Sequence of chain 1.B:
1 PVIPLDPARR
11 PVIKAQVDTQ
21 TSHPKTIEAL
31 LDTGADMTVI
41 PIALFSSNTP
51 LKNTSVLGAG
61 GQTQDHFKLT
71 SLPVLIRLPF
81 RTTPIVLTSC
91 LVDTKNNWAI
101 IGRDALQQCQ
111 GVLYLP

The small molecule below binds the protein below.
Small molecule (SMILES): C[C@@H](NC(=O)[C@H]1N(C(=O)[C@@H](O)[C@H](Cc2ccccc2)NC(=O)[C@@H](NC(=O)[C@@H](NC(=O)CN2CCOCC2)c2ccccc2)C(C)(C)C)CSC1(C)C)C(C)(C)C

Binding-site contacts:
Ligand atom OAN contacts residue ASP32 of chain 1.A at 2.9 Å (salt-bridge).
Ligand atom CBA contacts residue ASP32 of chain 1.A at 3.4 Å.
Ligand atom CBI contacts residue ASP32 of chain 1.A at 3.6 Å.
Ligand atom CAR contacts residue ALA59 of chain 1.B at 3.2 Å (hydrophobic).
Ligand atom OAN contacts residue ALA35 of chain 1.A at 3.5 Å (h-bond).
Ligand atom N contacts residue LEU57 of chain 1.B at 2.9 Å (h-bond).
Ligand atom CAU contacts residue ARG10 of chain 1.A at 3.7 Å.
Ligand atom CAI contacts residue LEU30 of chain 1.B at 3.6 Å (hydrophobic).
Ligand atom CAC contacts residue MET37 of chain 1.A at 3.5 Å (hydrophobic).
Ligand atom CG1 contacts residue VAL56 of chain 1.B at 3.4 Å (hydrophobic).
Ligand atom OA1 contacts residue LEU57 of chain 1.B at 2.6 Å (h-bond).
Ligand atom OAO contacts residue GLY34 of chain 1.B at 3.2 Å.
Ligand atom CAI contacts residue GLY34 of chain 1.A at 3.7 Å.
Ligand atom OA4 contacts residue LEU57 of chain 1.B at 3.7 Å.
Ligand atom NBC contacts residue GLY34 of chain 1.B at 3.0 Å (h-bond).
Ligand atom CBN contacts residue ASP32 of chain 1.B at 3.0 Å.
Ligand atom CAY contacts residue ARG10 of chain 1.A at 3.7 Å.
Ligand atom CBM contacts residue LEU57 of chain 1.B at 3.2 Å (hydrophobic).
Ligand atom CAT contacts residue ARG10 of chain 1.A at 3.4 Å.
Ligand atom OAN contacts residue GLY34 of chain 1.A at 3.4 Å.
Ligand atom CBQ contacts residue GLY34 of chain 1.A at 3.5 Å.
Ligand atom CG1 contacts residue LEU57 of chain 1.B at 3.5 Å (hydrophobic).
Ligand atom CBN contacts residue ASP32 of chain 1.A at 3.6 Å.
Ligand atom OAO contacts residue ASP32 of chain 1.A at 2.7 Å (salt-bridge).
Ligand atom CAA contacts residue VAL56 of chain 1.A at 3.5 Å (hydrophobic).
Ligand atom CBI contacts residue ASP32 of chain 1.B at 3.4 Å.
Ligand atom CAH contacts residue LEU57 of chain 1.A at 3.3 Å (hydrophobic).
Ligand atom OA1 contacts residue VAL56 of chain 1.B at 3.5 Å.
Ligand atom CAX contacts residue ASP36 of chain 1.B at 3.7 Å.
Ligand atom CAQ contacts residue TRP98 of chain 1.A at 3.4 Å (hydrophobic).
Ligand atom OAO contacts residue ASP32 of chain 1.B at 2.8 Å (salt-bridge).
Ligand atom O contacts residue GLY58 of chain 1.B at 3.5 Å.
Ligand atom CBF contacts residue LEU57 of chain 1.B at 3.6 Å (hydrophobic).
Ligand atom CAX contacts residue ARG10 of chain 1.A at 3.6 Å.
Ligand atom CAQ contacts residue ARG10 of chain 1.A at 3.5 Å.
Ligand atom OAK contacts residue ASP36 of chain 1.B at 3.1 Å (salt-bridge).
Ligand atom CBK contacts residue ARG10 of chain 1.A at 3.7 Å.
Ligand atom CAV contacts residue ALA59 of chain 1.B at 3.7 Å (hydrophobic).
Ligand atom CAR contacts residue GLY58 of chain 1.B at 3.4 Å.
Ligand atom NAJ contacts residue ASP36 of chain 1.B at 3.5 Å (salt-bridge).

Sequence of chain 1.A:
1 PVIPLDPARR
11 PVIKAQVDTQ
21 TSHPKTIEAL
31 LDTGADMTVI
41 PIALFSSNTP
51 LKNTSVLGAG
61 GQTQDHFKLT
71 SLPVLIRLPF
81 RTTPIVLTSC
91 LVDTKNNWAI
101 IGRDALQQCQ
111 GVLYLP